Binding-site contacts:
Ligand atom C contacts residue ASP243 of chain 11.C at 3.5 Å.
Ligand atom C contacts residue ARG29 of chain 11.C at 3.9 Å.
Ligand atom C contacts residue ARG35 of chain 11.C at 3.7 Å.
Ligand atom O contacts residue ARG36 of chain 11.C at 2.9 Å (salt-bridge).
Ligand atom CG2 contacts residue PRO43 of chain 11.C at 4.3 Å (hydrophobic).
Ligand atom CA contacts residue ASP243 of chain 11.C at 4.2 Å.
Ligand atom O contacts residue ASP243 of chain 11.C at 4.3 Å.
Ligand atom O contacts residue PHE37 of chain 11.C at 3.8 Å.
Ligand atom C contacts residue PRO43 of chain 11.C at 4.5 Å (hydrophobic).
Ligand atom CG2 contacts residue GLU245 of chain 11.C at 3.4 Å.
Ligand atom C contacts residue ARG35 of chain 11.C at 3.5 Å.
Ligand atom CB contacts residue ASP243 of chain 11.C at 3.9 Å.
Ligand atom C contacts residue ARG36 of chain 11.C at 3.2 Å.
Ligand atom O contacts residue ARG35 of chain 11.C at 3.3 Å (salt-bridge).
Ligand atom CG1 contacts residue ASP243 of chain 11.C at 3.3 Å.
Ligand atom O contacts residue ARG29 of chain 11.C at 4.2 Å.
Ligand atom N contacts residue ARG35 of chain 11.C at 4.4 Å.
Ligand atom CA contacts residue ASP243 of chain 11.C at 3.3 Å.
Ligand atom CD1 contacts residue ARG29 of chain 11.C at 3.6 Å.
Ligand atom CG2 contacts residue ARG36 of chain 11.C at 3.8 Å.
Ligand atom CG2 contacts residue ARG35 of chain 11.C at 3.9 Å.
Ligand atom CD2 contacts residue ARG29 of chain 11.C at 3.8 Å.
Ligand atom N contacts residue ASP243 of chain 11.C at 3.8 Å.
Ligand atom OG contacts residue ARG35 of chain 11.C at 4.2 Å.
Ligand atom CA contacts residue ARG35 of chain 11.C at 4.5 Å.
Ligand atom CA contacts residue ARG29 of chain 11.C at 4.2 Å.
Ligand atom CB contacts residue ARG35 of chain 11.C at 3.8 Å.
Ligand atom O contacts residue ARG35 of chain 11.C at 2.9 Å (salt-bridge).
Ligand atom OG contacts residue PHE244 of chain 11.C at 3.7 Å.
Ligand atom O contacts residue PRO43 of chain 11.C at 3.7 Å.
Ligand atom CG1 contacts residue ARG35 of chain 11.C at 4.4 Å.
Ligand atom O contacts residue ASP243 of chain 11.C at 4.3 Å.
Ligand atom O contacts residue ILE25 of chain 11.C at 3.8 Å.
Ligand atom O contacts residue ARG29 of chain 11.C at 3.0 Å (salt-bridge).
Ligand atom N contacts residue ASP243 of chain 11.C at 3.3 Å (salt-bridge).
Ligand atom N contacts residue ARG35 of chain 11.C at 4.1 Å.
Ligand atom C contacts residue ASP243 of chain 11.C at 4.4 Å.
Ligand atom CB contacts residue ASP243 of chain 11.C at 4.2 Å.
Ligand atom CB contacts residue ARG35 of chain 11.C at 3.4 Å.
Ligand atom N contacts residue ARG35 of chain 11.C at 4.1 Å.

This protein binds this small molecule.
Small molecule (SMILES): CC[C@H](C)[C@H](NC(=O)[C@H](CC(C)C)NC(=O)[C@H](CO)NC(=O)CNC(=O)[C@@H](NC(=O)[C@@H](N)[C@@H](C)O)C(C)C)C(=O)N[C@H](C=O)CCC(N)=O

Sequence of chain 11.C:
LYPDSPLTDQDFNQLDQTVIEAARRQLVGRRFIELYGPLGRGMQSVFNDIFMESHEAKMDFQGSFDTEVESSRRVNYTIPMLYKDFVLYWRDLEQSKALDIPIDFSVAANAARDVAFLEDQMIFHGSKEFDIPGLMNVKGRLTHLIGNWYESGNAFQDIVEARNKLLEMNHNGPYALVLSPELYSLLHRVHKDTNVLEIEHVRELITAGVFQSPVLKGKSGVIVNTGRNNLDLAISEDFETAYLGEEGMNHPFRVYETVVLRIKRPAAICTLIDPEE